A protein and the small-molecule ligand that binds it are described below.
Small molecule (SMILES): NCCC(=O)O

Binding-site contacts:
Ligand atom CB contacts residue TYR256 of chain 1.E at 4.5 Å (hydrophobic).
Ligand atom OXT contacts residue ASP303 of chain 1.E at 3.8 Å.
Ligand atom C contacts residue TYR256 of chain 1.E at 3.6 Å (hydrophobic).
Ligand atom C contacts residue ARG257 of chain 1.E at 3.9 Å.
Ligand atom N contacts residue TYR256 of chain 1.E at 3.4 Å.
Ligand atom O contacts residue ALA302 of chain 1.E at 3.8 Å.
Ligand atom OXT contacts residue ARG257 of chain 1.E at 2.6 Å (salt-bridge).
Ligand atom O contacts residue TYR256 of chain 1.E at 3.7 Å.
Ligand atom O contacts residue ASP303 of chain 1.E at 2.9 Å (salt-bridge).
Ligand atom C contacts residue ASP303 of chain 1.E at 3.7 Å.
Ligand atom OXT contacts residue TYR256 of chain 1.E at 2.9 Å (h-bond).

Sequence of chain 1.E:
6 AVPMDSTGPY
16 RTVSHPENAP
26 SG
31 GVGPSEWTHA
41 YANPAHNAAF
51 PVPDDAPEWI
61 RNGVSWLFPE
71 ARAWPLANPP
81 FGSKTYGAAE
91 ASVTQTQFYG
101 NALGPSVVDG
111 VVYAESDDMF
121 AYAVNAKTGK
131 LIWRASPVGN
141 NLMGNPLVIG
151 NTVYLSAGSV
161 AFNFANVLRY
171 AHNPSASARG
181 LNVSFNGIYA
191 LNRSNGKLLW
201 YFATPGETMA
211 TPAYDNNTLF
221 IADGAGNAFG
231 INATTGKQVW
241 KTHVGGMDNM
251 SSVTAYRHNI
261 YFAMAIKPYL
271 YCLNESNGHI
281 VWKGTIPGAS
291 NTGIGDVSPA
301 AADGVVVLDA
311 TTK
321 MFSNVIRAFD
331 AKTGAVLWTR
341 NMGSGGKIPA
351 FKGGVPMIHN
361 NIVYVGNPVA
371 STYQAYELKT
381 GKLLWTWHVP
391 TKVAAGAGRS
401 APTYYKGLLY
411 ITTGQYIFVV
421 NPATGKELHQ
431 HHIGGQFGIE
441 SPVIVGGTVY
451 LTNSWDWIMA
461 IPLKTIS